Sequence of chain 12.S:
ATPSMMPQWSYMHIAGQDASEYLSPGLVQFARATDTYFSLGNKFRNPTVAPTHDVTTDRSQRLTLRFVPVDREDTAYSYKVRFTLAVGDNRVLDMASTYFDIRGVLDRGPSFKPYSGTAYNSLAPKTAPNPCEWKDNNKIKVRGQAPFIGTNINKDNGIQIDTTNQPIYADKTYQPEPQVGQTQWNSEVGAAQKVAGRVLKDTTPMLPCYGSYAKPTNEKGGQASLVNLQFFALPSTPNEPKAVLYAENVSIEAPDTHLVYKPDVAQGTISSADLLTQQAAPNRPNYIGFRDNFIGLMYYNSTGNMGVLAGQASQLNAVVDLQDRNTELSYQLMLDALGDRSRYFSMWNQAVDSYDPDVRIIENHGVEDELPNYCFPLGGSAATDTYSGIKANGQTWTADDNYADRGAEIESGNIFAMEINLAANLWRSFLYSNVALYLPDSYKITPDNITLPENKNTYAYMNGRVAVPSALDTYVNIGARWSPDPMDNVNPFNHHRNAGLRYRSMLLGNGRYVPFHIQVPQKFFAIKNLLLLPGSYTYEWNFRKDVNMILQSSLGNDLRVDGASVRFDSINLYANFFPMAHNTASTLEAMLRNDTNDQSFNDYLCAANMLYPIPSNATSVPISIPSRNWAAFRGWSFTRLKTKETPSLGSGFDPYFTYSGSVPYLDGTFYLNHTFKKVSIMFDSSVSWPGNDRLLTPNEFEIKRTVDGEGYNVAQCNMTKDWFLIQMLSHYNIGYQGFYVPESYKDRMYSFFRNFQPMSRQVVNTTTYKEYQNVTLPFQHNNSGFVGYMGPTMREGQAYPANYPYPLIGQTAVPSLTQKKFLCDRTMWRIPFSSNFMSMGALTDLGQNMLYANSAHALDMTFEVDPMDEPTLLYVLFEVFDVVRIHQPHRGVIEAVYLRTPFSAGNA

A protein and the small-molecule ligand that binds it are described below.
Small molecule (SMILES): NC(N)=NCCC[C@H](NC(=O)[C@@H]1CCCN1)C(=O)N[C@H](C=O)Cc1cnc[nH]1

Binding-site contacts:
Ligand atom CE1 contacts residue MET843 of chain 12.Q at 3.6 Å (hydrophobic).
Ligand atom NE2 contacts residue GLU894 of chain 12.Q at 4.1 Å.
Ligand atom CB contacts residue ARG649 of chain 12.Q at 3.6 Å.
Ligand atom O contacts residue ARG845 of chain 12.Q at 3.8 Å.
Ligand atom CE1 contacts residue LEU348 of chain 12.Q at 3.9 Å (hydrophobic).
Ligand atom CG contacts residue ASN617 of chain 12.Q at 4.1 Å.
Ligand atom N contacts residue ASN617 of chain 12.Q at 3.6 Å.
Ligand atom ND1 contacts residue LEU620 of chain 12.Q at 3.0 Å.
Ligand atom CB contacts residue ARG649 of chain 12.Q at 4.1 Å.
Ligand atom CA contacts residue ARG649 of chain 12.Q at 3.4 Å.
Ligand atom CA contacts residue TYR619 of chain 12.Q at 3.9 Å (hydrophobic).
Ligand atom N contacts residue CYS621 of chain 12.Q at 2.8 Å (h-bond).
Ligand atom CG contacts residue PHE896 of chain 12.Q at 3.0 Å (hydrophobic).
Ligand atom C contacts residue TYR619 of chain 12.Q at 3.1 Å (hydrophobic).
Ligand atom O contacts residue ARG649 of chain 12.Q at 3.9 Å.
Ligand atom CD contacts residue ASN617 of chain 12.Q at 3.2 Å.
Ligand atom N contacts residue TYR619 of chain 12.Q at 3.5 Å (h-bond).
Ligand atom CD contacts residue ASP897 of chain 12.Q at 3.5 Å.
Ligand atom CB contacts residue TYR619 of chain 12.Q at 3.8 Å (hydrophobic).
Ligand atom CA contacts residue CYS621 of chain 12.Q at 3.7 Å (hydrophobic).
Ligand atom CD2 contacts residue GLU894 of chain 12.Q at 3.7 Å.
Ligand atom O contacts residue TYR619 of chain 12.Q at 2.6 Å.
Ligand atom CD2 contacts residue ARG845 of chain 12.Q at 3.5 Å.
Ligand atom CD contacts residue CYS621 of chain 12.Q at 3.6 Å (hydrophobic).
Ligand atom O contacts residue ALA857 of chain 12.Q at 4.0 Å.
Ligand atom C contacts residue ARG845 of chain 12.Q at 3.6 Å.
Ligand atom CD contacts residue ARG46 of chain 12.S at 4.1 Å.
Ligand atom N contacts residue TYR619 of chain 12.Q at 3.6 Å.
Ligand atom CG contacts residue TYR619 of chain 12.Q at 3.8 Å (hydrophobic).
Ligand atom CB contacts residue PHE896 of chain 12.Q at 3.3 Å (hydrophobic).
Ligand atom CA contacts residue TYR619 of chain 12.Q at 3.8 Å (hydrophobic).
Ligand atom CE1 contacts residue LEU620 of chain 12.Q at 3.5 Å (hydrophobic).
Ligand atom CB contacts residue GLU894 of chain 12.Q at 3.5 Å.
Ligand atom CB contacts residue TYR619 of chain 12.Q at 3.0 Å (hydrophobic).
Ligand atom N contacts residue ASP618 of chain 12.Q at 3.9 Å.
Ligand atom N contacts residue ARG649 of chain 12.Q at 4.1 Å.
Ligand atom CG contacts residue GLU894 of chain 12.Q at 3.9 Å.
Ligand atom CG contacts residue ARG46 of chain 12.S at 3.9 Å.
Ligand atom CB contacts residue ALA857 of chain 12.Q at 3.9 Å (hydrophobic).
Ligand atom CD contacts residue PHE896 of chain 12.Q at 4.1 Å (hydrophobic).

Sequence of chain 12.Q:
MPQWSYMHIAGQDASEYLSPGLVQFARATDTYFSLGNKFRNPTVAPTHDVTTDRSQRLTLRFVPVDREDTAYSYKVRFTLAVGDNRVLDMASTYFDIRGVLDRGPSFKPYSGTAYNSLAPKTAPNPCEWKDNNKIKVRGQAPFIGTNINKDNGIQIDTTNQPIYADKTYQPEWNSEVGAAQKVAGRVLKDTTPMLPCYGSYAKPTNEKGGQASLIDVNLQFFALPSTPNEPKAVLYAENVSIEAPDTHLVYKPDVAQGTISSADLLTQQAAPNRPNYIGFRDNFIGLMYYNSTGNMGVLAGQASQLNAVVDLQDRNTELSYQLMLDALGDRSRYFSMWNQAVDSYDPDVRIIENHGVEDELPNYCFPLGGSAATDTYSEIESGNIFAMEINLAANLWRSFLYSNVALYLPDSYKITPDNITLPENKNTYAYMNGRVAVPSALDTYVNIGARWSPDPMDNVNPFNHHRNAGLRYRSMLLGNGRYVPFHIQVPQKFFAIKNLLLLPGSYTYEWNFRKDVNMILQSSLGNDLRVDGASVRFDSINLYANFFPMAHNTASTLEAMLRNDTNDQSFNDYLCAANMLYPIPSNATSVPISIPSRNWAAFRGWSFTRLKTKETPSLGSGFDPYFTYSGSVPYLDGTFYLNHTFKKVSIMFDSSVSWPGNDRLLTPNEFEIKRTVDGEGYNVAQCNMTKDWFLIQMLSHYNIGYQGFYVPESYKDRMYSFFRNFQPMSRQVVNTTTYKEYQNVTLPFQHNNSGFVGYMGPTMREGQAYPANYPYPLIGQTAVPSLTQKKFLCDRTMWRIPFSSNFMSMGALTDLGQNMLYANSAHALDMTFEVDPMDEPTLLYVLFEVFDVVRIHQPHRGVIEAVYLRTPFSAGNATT